The small molecule below binds the protein below.
Small molecule (SMILES): OCC1=C[C@H](Oc2cc(F)cc(F)c2)[C@H](O)[C@@H](O)[C@H]1O

Binding-site contacts:
Ligand atom OAR contacts residue CYS391 of chain 1.A at 3.6 Å (h-bond).
Ligand atom OAO contacts residue TRP280 of chain 1.A at 4.0 Å.
Ligand atom OAR contacts residue TRP88 of chain 1.A at 3.3 Å (h-bond).
Ligand atom CAD contacts residue LYS348 of chain 1.A at 4.0 Å.
Ligand atom CAB contacts residue TRP88 of chain 1.A at 3.8 Å (hydrophobic).
Ligand atom CAN contacts residue TRP213 of chain 1.A at 3.8 Å (hydrophobic).
Ligand atom CAE contacts residue LYS348 of chain 1.A at 4.0 Å.
Ligand atom CAB contacts residue ASP350 of chain 1.A at 3.8 Å.
Ligand atom FAH contacts residue TRP108 of chain 1.A at 2.9 Å.
Ligand atom CAL contacts residue PHE351 of chain 1.A at 3.7 Å (hydrophobic).
Ligand atom FAH contacts residue PHE351 of chain 1.A at 4.1 Å.
Ligand atom OAR contacts residue ARG406 of chain 1.A at 3.3 Å (salt-bridge).
Ligand atom CAL contacts residue ASP350 of chain 1.A at 3.7 Å.
Ligand atom CAE contacts residue ASP243 of chain 1.A at 3.6 Å.
Ligand atom CAN contacts residue ASP244 of chain 1.A at 3.7 Å.
Ligand atom CAD contacts residue TRP213 of chain 1.A at 4.0 Å (hydrophobic).
Ligand atom OAS contacts residue LYS348 of chain 1.A at 2.9 Å (salt-bridge).
Ligand atom OAT contacts residue TYR214 of chain 1.A at 3.0 Å (h-bond).
Ligand atom OAS contacts residue ASP350 of chain 1.A at 3.5 Å (salt-bridge).
Ligand atom CAC contacts residue ASP350 of chain 1.A at 3.4 Å.
Ligand atom OAO contacts residue TRP314 of chain 1.A at 4.0 Å.
Ligand atom OAT contacts residue ARG406 of chain 1.A at 3.1 Å (salt-bridge).
Ligand atom CAM contacts residue TRP213 of chain 1.A at 4.0 Å (hydrophobic).
Ligand atom CAC contacts residue CYS391 of chain 1.A at 4.0 Å (hydrophobic).
Ligand atom OAS contacts residue ASP243 of chain 1.A at 2.8 Å (salt-bridge).
Ligand atom FAH contacts residue TRP88 of chain 1.A at 4.0 Å.
Ligand atom CAM contacts residue ASP350 of chain 1.A at 3.8 Å.
Ligand atom CAE contacts residue ASP350 of chain 1.A at 4.1 Å.
Ligand atom CAN contacts residue TRP280 of chain 1.A at 4.0 Å (hydrophobic).
Ligand atom CAC contacts residue ARG406 of chain 1.A at 4.1 Å.
Ligand atom OAS contacts residue TRP280 of chain 1.A at 3.4 Å (h-bond).
Ligand atom CAJ contacts residue TRP88 of chain 1.A at 3.9 Å (hydrophobic).
Ligand atom CAJ contacts residue PHE351 of chain 1.A at 4.0 Å (hydrophobic).
Ligand atom CAE contacts residue TRP213 of chain 1.A at 3.7 Å (hydrophobic).
Ligand atom FAA contacts residue PRO425 of chain 1.A at 3.5 Å.
Ligand atom OAO contacts residue TRP213 of chain 1.A at 3.9 Å.
Ligand atom OAO contacts residue ASP244 of chain 1.A at 2.9 Å (salt-bridge).
Ligand atom CAD contacts residue TYR214 of chain 1.A at 3.6 Å (hydrophobic).
Ligand atom OAT contacts residue LYS348 of chain 1.A at 3.0 Å (salt-bridge).
Ligand atom CAN contacts residue ASP243 of chain 1.A at 3.8 Å.

Sequence of chain 1.A:
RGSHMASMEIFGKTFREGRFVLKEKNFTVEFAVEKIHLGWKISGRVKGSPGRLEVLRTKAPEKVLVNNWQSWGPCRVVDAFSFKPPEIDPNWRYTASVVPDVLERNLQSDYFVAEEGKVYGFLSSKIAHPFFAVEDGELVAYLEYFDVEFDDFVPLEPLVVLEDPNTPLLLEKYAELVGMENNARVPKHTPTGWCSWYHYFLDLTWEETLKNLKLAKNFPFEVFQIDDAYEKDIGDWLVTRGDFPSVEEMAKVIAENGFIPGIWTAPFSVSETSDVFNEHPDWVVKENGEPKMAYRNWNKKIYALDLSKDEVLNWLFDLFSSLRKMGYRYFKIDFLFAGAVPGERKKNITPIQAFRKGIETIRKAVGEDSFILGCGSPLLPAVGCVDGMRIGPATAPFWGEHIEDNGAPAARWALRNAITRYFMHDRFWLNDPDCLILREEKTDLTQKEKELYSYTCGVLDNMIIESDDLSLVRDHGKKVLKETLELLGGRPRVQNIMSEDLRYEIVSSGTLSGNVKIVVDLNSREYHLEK